The protein below binds the small molecule below.
Small molecule (SMILES): O=c1ccc2ccccc2o1

Binding-site contacts:
Ligand atom C7 contacts residue HEM1 of chain 1.J at 3.2 Å.
Ligand atom C9 contacts residue GLY279 of chain 1.C at 3.8 Å.
Ligand atom O2 contacts residue VAL95 of chain 1.C at 3.9 Å.
Ligand atom O1 contacts residue ASN275 of chain 1.C at 3.3 Å (h-bond).
Ligand atom C5 contacts residue LEU348 of chain 1.C at 4.1 Å (hydrophobic).
Ligand atom C8 contacts residue GLY279 of chain 1.C at 3.4 Å.
Ligand atom C6 contacts residue THR283 of chain 1.C at 3.8 Å.
Ligand atom O1 contacts residue PHE89 of chain 1.C at 3.7 Å.
Ligand atom C7 contacts residue GLY279 of chain 1.C at 4.0 Å.
Ligand atom C6 contacts residue HEM1 of chain 1.J at 3.6 Å.
Ligand atom C1 contacts residue ASN275 of chain 1.C at 4.3 Å.
Ligand atom C2 contacts residue ILE278 of chain 1.C at 4.4 Å (hydrophobic).
Ligand atom C5 contacts residue PHE187 of chain 1.C at 4.2 Å (hydrophobic).
Ligand atom O1 contacts residue ILE278 of chain 1.C at 4.4 Å.
Ligand atom O1 contacts residue PHE96 of chain 1.C at 4.0 Å.
Ligand atom O2 contacts residue GLY279 of chain 1.C at 4.0 Å.
Ligand atom C1 contacts residue PHE96 of chain 1.C at 4.3 Å (hydrophobic).
Ligand atom C6 contacts residue ILE344 of chain 1.C at 4.4 Å (hydrophobic).
Ligand atom C7 contacts residue THR283 of chain 1.C at 4.4 Å.
Ligand atom C3 contacts residue PHE187 of chain 1.C at 4.3 Å (hydrophobic).
Ligand atom C3 contacts residue PHE85 of chain 1.C at 3.9 Å (hydrophobic).
Ligand atom C1 contacts residue ILE278 of chain 1.C at 4.4 Å (hydrophobic).
Ligand atom C3 contacts residue PHE458 of chain 1.C at 3.7 Å (hydrophobic).
Ligand atom O2 contacts residue ASN275 of chain 1.C at 3.8 Å.
Ligand atom C8 contacts residue HEM1 of chain 1.J at 3.6 Å.
Ligand atom C6 contacts residue LEU348 of chain 1.C at 4.5 Å (hydrophobic).
Ligand atom C4 contacts residue PHE458 of chain 1.C at 4.1 Å (hydrophobic).
Ligand atom C2 contacts residue PHE96 of chain 1.C at 4.5 Å (hydrophobic).
Ligand atom C5 contacts residue ILE344 of chain 1.C at 4.2 Å (hydrophobic).
Ligand atom C5 contacts residue PHE458 of chain 1.C at 3.8 Å (hydrophobic).
Ligand atom C5 contacts residue THR283 of chain 1.C at 4.3 Å.
Ligand atom C2 contacts residue PHE85 of chain 1.C at 3.7 Å (hydrophobic).
Ligand atom C4 contacts residue PHE187 of chain 1.C at 4.4 Å (hydrophobic).
Ligand atom C8 contacts residue VAL95 of chain 1.C at 4.5 Å (hydrophobic).

Sequence of chain 1.C:
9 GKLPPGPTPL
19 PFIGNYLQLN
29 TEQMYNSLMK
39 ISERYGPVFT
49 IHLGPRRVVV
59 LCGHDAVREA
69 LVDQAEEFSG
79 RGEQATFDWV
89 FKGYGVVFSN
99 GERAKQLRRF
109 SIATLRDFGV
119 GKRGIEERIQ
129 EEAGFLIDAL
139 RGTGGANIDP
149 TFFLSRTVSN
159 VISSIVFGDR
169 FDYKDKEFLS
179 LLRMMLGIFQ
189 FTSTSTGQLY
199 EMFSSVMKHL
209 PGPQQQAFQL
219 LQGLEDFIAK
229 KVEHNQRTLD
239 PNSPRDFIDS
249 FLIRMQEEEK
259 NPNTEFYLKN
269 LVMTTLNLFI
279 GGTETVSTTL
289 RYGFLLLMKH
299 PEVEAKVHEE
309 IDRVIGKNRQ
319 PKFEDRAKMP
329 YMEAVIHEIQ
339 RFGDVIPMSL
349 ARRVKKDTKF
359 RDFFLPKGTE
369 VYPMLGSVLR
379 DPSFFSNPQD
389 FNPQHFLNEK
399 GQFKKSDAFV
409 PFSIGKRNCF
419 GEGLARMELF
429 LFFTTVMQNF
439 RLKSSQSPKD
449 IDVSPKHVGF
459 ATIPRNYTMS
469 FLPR